The small molecule below binds the protein below.
Small molecule (SMILES): OC[C@H]1O[C@@H](O)[C@H](O)[C@@H](O)[C@@H]1O

Binding-site contacts:
Ligand atom C1 contacts residue LEU193 of chain 1.A at 4.2 Å (hydrophobic).
Ligand atom C4 contacts residue ASP137 of chain 1.A at 3.3 Å.
Ligand atom O4 contacts residue ASN136 of chain 1.A at 3.6 Å (h-bond).
Ligand atom C6 contacts residue ASP137 of chain 1.A at 3.2 Å.
Ligand atom C5 contacts residue ASP137 of chain 1.A at 4.2 Å.
Ligand atom C1 contacts residue GLU242 of chain 1.A at 3.0 Å.
Ligand atom O3 contacts residue ASN136 of chain 1.A at 3.0 Å (h-bond).
Ligand atom C6 contacts residue GLY194 of chain 1.A at 3.5 Å.
Ligand atom C6 contacts residue LEU193 of chain 1.A at 3.9 Å (hydrophobic).
Ligand atom O2 contacts residue GLU213 of chain 1.A at 2.7 Å (salt-bridge).
Ligand atom O3 contacts residue PRO100 of chain 1.A at 3.8 Å.
Ligand atom O4 contacts residue LEU138 of chain 1.A at 4.2 Å.
Ligand atom O5 contacts residue GLY192 of chain 1.A at 3.7 Å.
Ligand atom O3 contacts residue GLY99 of chain 1.A at 3.2 Å.
Ligand atom C3 contacts residue GLU213 of chain 1.A at 3.4 Å.
Ligand atom C5 contacts residue GLU242 of chain 1.A at 4.3 Å.
Ligand atom C3 contacts residue GLY99 of chain 1.A at 4.2 Å.
Ligand atom O2 contacts residue ASN111 of chain 1.A at 4.1 Å.
Ligand atom C2 contacts residue GLU213 of chain 1.A at 3.6 Å.
Ligand atom C3 contacts residue ASN136 of chain 1.A at 4.1 Å.
Ligand atom C4 contacts residue PRO98 of chain 1.A at 3.9 Å (hydrophobic).
Ligand atom O1 contacts residue ASN111 of chain 1.A at 3.4 Å (h-bond).
Ligand atom C6 contacts residue GLY192 of chain 1.A at 4.2 Å.
Ligand atom C5 contacts residue LEU193 of chain 1.A at 3.7 Å (hydrophobic).
Ligand atom O1 contacts residue GLU242 of chain 1.A at 2.5 Å (salt-bridge).
Ligand atom O6 contacts residue PRO98 of chain 1.A at 3.9 Å.
Ligand atom C5 contacts residue GLY194 of chain 1.A at 3.7 Å.
Ligand atom C2 contacts residue GLY99 of chain 1.A at 4.3 Å.
Ligand atom C2 contacts residue PRO98 of chain 1.A at 3.5 Å (hydrophobic).
Ligand atom C4 contacts residue ASN136 of chain 1.A at 4.1 Å.
Ligand atom O6 contacts residue ASP137 of chain 1.A at 2.6 Å (salt-bridge).
Ligand atom O3 contacts residue GLU213 of chain 1.A at 2.7 Å (salt-bridge).
Ligand atom C3 contacts residue PRO98 of chain 1.A at 3.9 Å (hydrophobic).
Ligand atom C4 contacts residue GLY194 of chain 1.A at 4.3 Å.
Ligand atom O4 contacts residue ASP137 of chain 1.A at 2.7 Å (salt-bridge).
Ligand atom O5 contacts residue GLU242 of chain 1.A at 3.2 Å (salt-bridge).
Ligand atom O3 contacts residue PRO98 of chain 1.A at 3.7 Å.
Ligand atom O2 contacts residue PRO98 of chain 1.A at 4.3 Å.
Ligand atom O5 contacts residue LEU193 of chain 1.A at 3.8 Å.
Ligand atom O4 contacts residue GLY194 of chain 1.A at 3.6 Å.

Sequence of chain 1.A:
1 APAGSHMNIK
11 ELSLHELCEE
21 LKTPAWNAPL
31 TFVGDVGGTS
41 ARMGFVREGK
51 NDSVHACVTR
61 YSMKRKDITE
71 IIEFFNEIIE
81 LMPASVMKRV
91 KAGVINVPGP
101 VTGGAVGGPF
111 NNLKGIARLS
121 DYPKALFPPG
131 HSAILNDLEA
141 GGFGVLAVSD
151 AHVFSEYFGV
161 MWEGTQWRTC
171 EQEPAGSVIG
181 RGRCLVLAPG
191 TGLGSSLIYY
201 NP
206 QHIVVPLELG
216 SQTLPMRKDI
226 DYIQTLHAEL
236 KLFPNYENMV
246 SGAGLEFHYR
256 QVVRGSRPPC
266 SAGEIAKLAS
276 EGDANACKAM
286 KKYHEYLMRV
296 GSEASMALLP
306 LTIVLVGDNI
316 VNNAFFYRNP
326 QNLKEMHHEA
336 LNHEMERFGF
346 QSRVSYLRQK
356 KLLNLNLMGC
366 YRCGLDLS